Sequence of chain 1.D:
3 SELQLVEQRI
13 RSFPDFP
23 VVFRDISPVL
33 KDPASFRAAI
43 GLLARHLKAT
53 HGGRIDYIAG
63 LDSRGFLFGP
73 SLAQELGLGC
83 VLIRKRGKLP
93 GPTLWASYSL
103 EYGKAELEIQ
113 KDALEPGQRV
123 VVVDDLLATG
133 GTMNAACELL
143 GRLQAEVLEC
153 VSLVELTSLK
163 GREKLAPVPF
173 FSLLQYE

Binding-site contacts:
Ligand atom O2A contacts residue ARG66 of chain 1.A at 3.1 Å (salt-bridge).
Ligand atom O1B contacts residue ARG86 of chain 1.D at 2.9 Å (salt-bridge).
Ligand atom O2 contacts residue ARG66 of chain 1.A at 3.2 Å (salt-bridge).
Ligand atom O2P contacts residue LEU102 of chain 1.A at 3.3 Å.
Ligand atom O2 contacts residue ASP127 of chain 1.A at 2.7 Å (salt-bridge).
Ligand atom P contacts residue THR131 of chain 1.A at 3.5 Å.
Ligand atom O5 contacts residue HPA1 of chain 1.H at 3.2 Å.
Ligand atom O2B contacts residue ARG86 of chain 1.D at 2.9 Å (salt-bridge).
Ligand atom C1 contacts residue MG1 of chain 1.F at 3.0 Å.
Ligand atom O1P contacts residue LEU102 of chain 1.A at 3.4 Å.
Ligand atom O1B contacts residue SER65 of chain 1.A at 3.2 Å.
Ligand atom O3B contacts residue SER65 of chain 1.A at 3.0 Å (h-bond).
Ligand atom O1 contacts residue MG1 of chain 1.F at 2.2 Å.
Ligand atom O2A contacts residue TYR104 of chain 1.A at 2.5 Å (h-bond).
Ligand atom PB contacts residue MG1 of chain 1.F at 3.2 Å.
Ligand atom C2 contacts residue MG1 of chain 1.F at 2.8 Å.
Ligand atom O3B contacts residue MG1 of chain 1.F at 2.0 Å.
Ligand atom O4 contacts residue HPA1 of chain 1.H at 3.1 Å (h-bond).
Ligand atom O3 contacts residue MG1 of chain 1.F at 2.2 Å.
Ligand atom C3 contacts residue MG1 of chain 1.F at 3.0 Å.
Ligand atom C5 contacts residue LEU128 of chain 1.A at 3.3 Å (hydrophobic).
Ligand atom C2 contacts residue ARG66 of chain 1.A at 3.3 Å.
Ligand atom O1P contacts residue GLU103 of chain 1.A at 2.8 Å (salt-bridge).
Ligand atom PA contacts residue MG1 of chain 1.F at 3.3 Å.
Ligand atom O2 contacts residue MG1 of chain 1.F at 2.1 Å.
Ligand atom C2 contacts residue ASP127 of chain 1.A at 3.4 Å.
Ligand atom O3P contacts residue GLY132 of chain 1.A at 2.9 Å (h-bond).
Ligand atom O1A contacts residue LEU102 of chain 1.A at 3.5 Å.
Ligand atom O3 contacts residue ASP126 of chain 1.A at 2.5 Å (salt-bridge).
Ligand atom O1P contacts residue THR131 of chain 1.A at 2.5 Å (h-bond).
Ligand atom C1 contacts residue HPA1 of chain 1.H at 3.1 Å.
Ligand atom O3B contacts residue ARG66 of chain 1.A at 3.1 Å (salt-bridge).
Ligand atom C2 contacts residue HPA1 of chain 1.H at 3.4 Å.
Ligand atom O3P contacts residue THR131 of chain 1.A at 3.1 Å (h-bond).
Ligand atom O3A contacts residue MG1 of chain 1.F at 3.3 Å.
Ligand atom C1 contacts residue ARG66 of chain 1.A at 3.1 Å.
Ligand atom O2B contacts residue ARG66 of chain 1.A at 2.8 Å (salt-bridge).
Ligand atom O2P contacts residue THR134 of chain 1.A at 2.6 Å (h-bond).
Ligand atom C3 contacts residue ASP126 of chain 1.A at 3.1 Å.
Ligand atom O3P contacts residue ALA130 of chain 1.A at 2.8 Å (h-bond).

This small molecule binds to this protein.
Small molecule (SMILES): O=P(O)(O)OC[C@H]1O[C@H](O[P](=O)(O)OP(=O)(O)O)[C@H](O)[C@@H]1O

Sequence of chain 1.A:
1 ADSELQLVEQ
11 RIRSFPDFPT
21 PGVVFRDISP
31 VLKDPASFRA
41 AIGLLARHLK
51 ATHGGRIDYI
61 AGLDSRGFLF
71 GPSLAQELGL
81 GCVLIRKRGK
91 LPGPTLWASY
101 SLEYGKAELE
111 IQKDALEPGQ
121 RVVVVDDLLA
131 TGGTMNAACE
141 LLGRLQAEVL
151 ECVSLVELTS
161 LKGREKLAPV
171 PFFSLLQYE